Binding-site contacts:
Ligand atom O1A contacts residue ARG392 of chain 1.A at 3.0 Å (salt-bridge).
Ligand atom O2A contacts residue ARG196 of chain 1.B at 3.5 Å (salt-bridge).
Ligand atom O3B contacts residue SER398 of chain 1.A at 2.5 Å (h-bond).
Ligand atom N3 contacts residue PHE193 of chain 1.B at 3.7 Å.
Ligand atom C6 contacts residue PHE193 of chain 1.B at 3.6 Å (hydrophobic).
Ligand atom O5' contacts residue ARG392 of chain 1.A at 3.4 Å (salt-bridge).
Ligand atom O3B contacts residue ARG392 of chain 1.A at 3.2 Å (salt-bridge).
Ligand atom O2' contacts residue GLY383 of chain 1.B at 3.8 Å.
Ligand atom O2' contacts residue GLY353 of chain 1.B at 2.5 Å (h-bond).
Ligand atom C4 contacts residue ARG311 of chain 1.B at 3.3 Å.
Ligand atom N6 contacts residue ALA244 of chain 1.B at 3.5 Å.
Ligand atom C6 contacts residue ARG311 of chain 1.B at 3.6 Å.
Ligand atom C1' contacts residue ARG311 of chain 1.B at 3.7 Å.
Ligand atom N9 contacts residue ARG311 of chain 1.B at 3.1 Å (salt-bridge).
Ligand atom O3B contacts residue LYS400 of chain 1.A at 2.7 Å (salt-bridge).
Ligand atom O3' contacts residue GLY383 of chain 1.B at 3.3 Å.
Ligand atom O1A contacts residue ARG196 of chain 1.B at 2.8 Å (salt-bridge).
Ligand atom N1 contacts residue ARG311 of chain 1.B at 3.4 Å.
Ligand atom N6 contacts residue TYR18 of chain 1.A at 3.6 Å.
Ligand atom PB contacts residue ARG392 of chain 1.A at 3.5 Å.
Ligand atom O2B contacts residue ARG392 of chain 1.A at 2.7 Å (salt-bridge).
Ligand atom N1 contacts residue PHE193 of chain 1.B at 3.3 Å.
Ligand atom C1' contacts residue GLY353 of chain 1.B at 3.3 Å.
Ligand atom C2 contacts residue PHE193 of chain 1.B at 3.3 Å (hydrophobic).
Ligand atom N7 contacts residue ARG311 of chain 1.B at 3.4 Å (salt-bridge).
Ligand atom C8 contacts residue TYR18 of chain 1.A at 3.7 Å (hydrophobic).
Ligand atom N6 contacts residue PHE193 of chain 1.B at 3.8 Å.
Ligand atom O3' contacts residue PHE193 of chain 1.B at 2.9 Å (h-bond).
Ligand atom C2 contacts residue ARG311 of chain 1.B at 3.4 Å.
Ligand atom C3' contacts residue PHE193 of chain 1.B at 3.6 Å (hydrophobic).
Ligand atom O1B contacts residue ARG40 of chain 1.A at 3.5 Å (salt-bridge).
Ligand atom C5 contacts residue ARG311 of chain 1.B at 3.3 Å.
Ligand atom O1A contacts residue LYS400 of chain 1.A at 3.6 Å.
Ligand atom C2' contacts residue PHE193 of chain 1.B at 3.6 Å (hydrophobic).
Ligand atom C2' contacts residue GLY353 of chain 1.B at 3.4 Å.
Ligand atom N3 contacts residue GLY353 of chain 1.B at 3.6 Å.
Ligand atom N3 contacts residue ARG311 of chain 1.B at 3.3 Å (salt-bridge).
Ligand atom C8 contacts residue ARG311 of chain 1.B at 3.2 Å.
Ligand atom N7 contacts residue TYR18 of chain 1.A at 3.3 Å (h-bond).
Ligand atom PA contacts residue ARG196 of chain 1.B at 3.5 Å.

This small molecule binds to this protein.
Small molecule (SMILES): Nc1ncnc2c1ncn2[C@@H]1O[C@H](CO[P](=O)(O)CP(=O)(O)O)[C@@H](O)[C@H]1O

Sequence of chain 1.A:
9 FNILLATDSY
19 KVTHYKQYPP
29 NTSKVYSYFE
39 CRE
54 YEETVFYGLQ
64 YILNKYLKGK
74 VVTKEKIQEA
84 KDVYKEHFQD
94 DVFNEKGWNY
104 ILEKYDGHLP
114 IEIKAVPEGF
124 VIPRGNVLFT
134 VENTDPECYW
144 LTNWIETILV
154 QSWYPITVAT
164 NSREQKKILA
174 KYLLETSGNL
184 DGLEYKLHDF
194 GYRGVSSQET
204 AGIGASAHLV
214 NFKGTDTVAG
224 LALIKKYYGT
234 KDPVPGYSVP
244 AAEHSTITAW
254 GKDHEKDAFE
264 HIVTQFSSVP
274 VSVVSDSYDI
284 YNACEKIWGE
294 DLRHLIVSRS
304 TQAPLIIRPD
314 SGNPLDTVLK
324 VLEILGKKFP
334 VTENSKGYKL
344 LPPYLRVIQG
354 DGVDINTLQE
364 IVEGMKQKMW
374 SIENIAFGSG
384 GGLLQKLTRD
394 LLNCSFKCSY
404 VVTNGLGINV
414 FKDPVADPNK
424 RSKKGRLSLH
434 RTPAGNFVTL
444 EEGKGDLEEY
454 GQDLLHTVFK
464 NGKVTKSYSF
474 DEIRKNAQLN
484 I

Sequence of chain 1.B:
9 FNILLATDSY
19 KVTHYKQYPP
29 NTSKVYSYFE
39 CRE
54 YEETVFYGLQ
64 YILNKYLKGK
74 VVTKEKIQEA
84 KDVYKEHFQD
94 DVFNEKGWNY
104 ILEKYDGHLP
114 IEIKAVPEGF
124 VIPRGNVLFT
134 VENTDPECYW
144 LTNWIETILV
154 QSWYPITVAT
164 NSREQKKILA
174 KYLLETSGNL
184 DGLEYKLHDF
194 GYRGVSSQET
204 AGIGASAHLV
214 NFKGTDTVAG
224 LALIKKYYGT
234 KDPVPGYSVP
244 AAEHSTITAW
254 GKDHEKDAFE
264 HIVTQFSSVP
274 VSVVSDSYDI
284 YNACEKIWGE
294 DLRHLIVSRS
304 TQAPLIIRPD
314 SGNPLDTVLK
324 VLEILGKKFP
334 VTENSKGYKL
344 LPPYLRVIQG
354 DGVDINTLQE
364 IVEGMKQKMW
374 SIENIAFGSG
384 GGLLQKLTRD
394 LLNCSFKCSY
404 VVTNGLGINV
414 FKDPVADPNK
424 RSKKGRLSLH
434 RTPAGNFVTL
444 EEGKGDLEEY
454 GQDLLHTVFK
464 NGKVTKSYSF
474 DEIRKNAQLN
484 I